Sequence of chain 1.U:
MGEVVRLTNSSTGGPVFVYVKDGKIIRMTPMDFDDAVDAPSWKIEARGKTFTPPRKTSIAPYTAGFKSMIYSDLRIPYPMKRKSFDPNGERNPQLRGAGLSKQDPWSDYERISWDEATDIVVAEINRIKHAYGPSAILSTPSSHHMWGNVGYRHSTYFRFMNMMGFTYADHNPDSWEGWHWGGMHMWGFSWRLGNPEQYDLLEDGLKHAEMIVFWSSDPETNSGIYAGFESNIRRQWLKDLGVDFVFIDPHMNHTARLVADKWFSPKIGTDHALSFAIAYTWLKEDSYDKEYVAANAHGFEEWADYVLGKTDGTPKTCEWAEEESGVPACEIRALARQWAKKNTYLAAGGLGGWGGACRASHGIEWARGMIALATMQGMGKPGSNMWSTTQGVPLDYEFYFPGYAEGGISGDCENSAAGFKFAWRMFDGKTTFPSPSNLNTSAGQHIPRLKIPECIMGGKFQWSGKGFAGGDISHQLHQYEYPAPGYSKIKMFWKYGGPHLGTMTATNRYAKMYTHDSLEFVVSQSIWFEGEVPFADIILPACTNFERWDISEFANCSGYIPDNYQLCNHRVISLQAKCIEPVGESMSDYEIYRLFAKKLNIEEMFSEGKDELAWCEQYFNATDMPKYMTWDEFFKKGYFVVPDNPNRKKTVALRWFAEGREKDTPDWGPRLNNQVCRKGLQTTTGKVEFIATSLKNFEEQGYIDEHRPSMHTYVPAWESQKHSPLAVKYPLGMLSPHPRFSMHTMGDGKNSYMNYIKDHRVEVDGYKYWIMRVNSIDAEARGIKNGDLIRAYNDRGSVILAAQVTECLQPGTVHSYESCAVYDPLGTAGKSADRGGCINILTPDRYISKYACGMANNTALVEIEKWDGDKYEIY

Binding-site contacts:
Ligand atom C3 contacts residue ARG153 of chain 1.U at 3.9 Å.
Ligand atom O5 contacts residue 4MO1 of chain 1.ND at 2.4 Å.
Ligand atom C2 contacts residue TYR404 of chain 1.U at 3.3 Å (hydrophobic).
Ligand atom O4 contacts residue ASP174 of chain 1.U at 2.9 Å (salt-bridge).
Ligand atom C5 contacts residue SER175 of chain 1.U at 2.7 Å.
Ligand atom C4 contacts residue ASP174 of chain 1.U at 3.8 Å.
Ligand atom C6 contacts residue HIS144 of chain 1.U at 3.6 Å.
Ligand atom C6 contacts residue SER175 of chain 1.U at 3.5 Å.
Ligand atom O1 contacts residue TYR404 of chain 1.U at 3.1 Å (h-bond).
Ligand atom O5 contacts residue SER175 of chain 1.U at 2.4 Å (h-bond).
Ligand atom C1 contacts residue TYR560 of chain 1.U at 3.9 Å (hydrophobic).
Ligand atom O5 contacts residue HIS144 of chain 1.U at 2.5 Å (h-bond).
Ligand atom C4 contacts residue HIS144 of chain 1.U at 3.7 Å.
Ligand atom O2 contacts residue TYR560 of chain 1.U at 2.5 Å (h-bond).
Ligand atom O4 contacts residue SER175 of chain 1.U at 4.0 Å.
Ligand atom O5 contacts residue MGD1 of chain 1.MD at 3.2 Å (h-bond).
Ligand atom C5 contacts residue TRP176 of chain 1.U at 3.6 Å (hydrophobic).
Ligand atom O1 contacts residue ILE561 of chain 1.U at 3.4 Å.
Ligand atom C6 contacts residue TRP354 of chain 1.U at 3.8 Å (hydrophobic).
Ligand atom C5 contacts residue 4MO1 of chain 1.ND at 3.4 Å.
Ligand atom O1 contacts residue CYS557 of chain 1.U at 3.6 Å (h-bond).
Ligand atom C6 contacts residue TRP176 of chain 1.U at 3.7 Å (hydrophobic).
Ligand atom C5 contacts residue ASP174 of chain 1.U at 3.8 Å.
Ligand atom O4 contacts residue PHE468 of chain 1.U at 3.8 Å.
Ligand atom O5 contacts residue MGD1 of chain 1.LD at 3.2 Å (h-bond).
Ligand atom C1 contacts residue TRP176 of chain 1.U at 4.0 Å (hydrophobic).
Ligand atom C3 contacts residue TYR560 of chain 1.U at 3.6 Å (hydrophobic).
Ligand atom C5 contacts residue HIS144 of chain 1.U at 3.4 Å.
Ligand atom C1 contacts residue HIS144 of chain 1.U at 3.7 Å.
Ligand atom C1 contacts residue TYR404 of chain 1.U at 3.4 Å (hydrophobic).
Ligand atom O2 contacts residue CYS557 of chain 1.U at 3.7 Å.
Ligand atom C2 contacts residue TYR560 of chain 1.U at 3.2 Å (hydrophobic).
Ligand atom C2 contacts residue HIS144 of chain 1.U at 4.0 Å.
Ligand atom O5 contacts residue ASP174 of chain 1.U at 3.7 Å.
Ligand atom O2 contacts residue TYR404 of chain 1.U at 2.6 Å (h-bond).
Ligand atom C4 contacts residue SER175 of chain 1.U at 3.9 Å.
Ligand atom C4 contacts residue TRP176 of chain 1.U at 3.9 Å (hydrophobic).
Ligand atom O1 contacts residue TYR226 of chain 1.U at 4.0 Å.
Ligand atom O4 contacts residue SER143 of chain 1.U at 3.1 Å (h-bond).
Ligand atom O1 contacts residue ILE225 of chain 1.U at 3.8 Å.

A protein and the small-molecule ligand that binds it are described below.
Small molecule (SMILES): Oc1cc(O)c(O)cc1O